Sequence of chain 1.A:
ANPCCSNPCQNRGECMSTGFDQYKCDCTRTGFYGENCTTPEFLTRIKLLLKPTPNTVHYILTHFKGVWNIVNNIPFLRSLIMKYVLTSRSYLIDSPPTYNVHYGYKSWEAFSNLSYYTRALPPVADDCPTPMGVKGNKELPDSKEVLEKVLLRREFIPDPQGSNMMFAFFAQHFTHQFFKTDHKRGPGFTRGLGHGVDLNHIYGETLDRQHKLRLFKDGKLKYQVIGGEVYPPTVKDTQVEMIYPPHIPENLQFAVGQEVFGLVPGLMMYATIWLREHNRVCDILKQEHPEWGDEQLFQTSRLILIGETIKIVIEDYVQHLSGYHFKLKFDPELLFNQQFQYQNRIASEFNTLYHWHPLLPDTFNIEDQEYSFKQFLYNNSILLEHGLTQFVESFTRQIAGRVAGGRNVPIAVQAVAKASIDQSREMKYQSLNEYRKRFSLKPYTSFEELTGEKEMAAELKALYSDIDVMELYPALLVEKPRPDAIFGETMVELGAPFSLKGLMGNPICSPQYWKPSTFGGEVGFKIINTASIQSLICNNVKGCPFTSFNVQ

Binding-site contacts:
Ligand atom CAW contacts residue PHE487 of chain 1.A at 3.9 Å (hydrophobic).
Ligand atom NAS contacts residue VAL492 of chain 1.A at 4.1 Å.
Ligand atom CAG contacts residue ALA496 of chain 1.A at 3.9 Å (hydrophobic).
Ligand atom CAG contacts residue VAL318 of chain 1.A at 3.8 Å (hydrophobic).
Ligand atom CAN contacts residue ALA496 of chain 1.A at 3.4 Å (hydrophobic).
Ligand atom SAT contacts residue GLY495 of chain 1.A at 4.0 Å.
Ligand atom CAU contacts residue LEU321 of chain 1.A at 3.8 Å (hydrophobic).
Ligand atom OAH contacts residue LEU500 of chain 1.A at 4.0 Å.
Ligand atom OAH contacts residue VAL318 of chain 1.A at 3.9 Å.
Ligand atom NAS contacts residue ALA496 of chain 1.A at 3.7 Å.
Ligand atom OAQ contacts residue ALA496 of chain 1.A at 3.1 Å.
Ligand atom OAH contacts residue SER499 of chain 1.A at 2.5 Å (h-bond).
Ligand atom OAH contacts residue ALA496 of chain 1.A at 4.0 Å.
Ligand atom CAF contacts residue LEU86 of chain 1.A at 3.8 Å (hydrophobic).
Ligand atom CAD contacts residue ILE314 of chain 1.A at 4.0 Å (hydrophobic).
Ligand atom CAW contacts residue TRP356 of chain 1.A at 3.2 Å (hydrophobic).
Ligand atom CAR contacts residue LEU321 of chain 1.A at 4.0 Å (hydrophobic).
Ligand atom CAM contacts residue MET82 of chain 1.A at 3.8 Å (hydrophobic).
Ligand atom CAV contacts residue LEU321 of chain 1.A at 3.9 Å (hydrophobic).
Ligand atom NAP contacts residue VAL318 of chain 1.A at 3.9 Å.
Ligand atom CAO contacts residue VAL318 of chain 1.A at 3.4 Å (hydrophobic).
Ligand atom CAR contacts residue GLY495 of chain 1.A at 4.1 Å.
Ligand atom CAW contacts residue MET491 of chain 1.A at 3.9 Å (hydrophobic).
Ligand atom CAR contacts residue ALA496 of chain 1.A at 3.7 Å (hydrophobic).
Ligand atom OAL contacts residue LEU500 of chain 1.A at 3.9 Å.
Ligand atom CAC contacts residue VAL318 of chain 1.A at 3.8 Å (hydrophobic).
Ligand atom CAF contacts residue MET82 of chain 1.A at 4.0 Å (hydrophobic).
Ligand atom CAI contacts residue ILE314 of chain 1.A at 3.5 Å (hydrophobic).
Ligand atom NAP contacts residue ALA496 of chain 1.A at 3.4 Å.
Ligand atom OAL contacts residue ARG89 of chain 1.A at 3.8 Å.
Ligand atom CAO contacts residue LEU328 of chain 1.A at 3.7 Å (hydrophobic).
Ligand atom CAU contacts residue VAL492 of chain 1.A at 3.7 Å (hydrophobic).
Ligand atom CAC contacts residue SER499 of chain 1.A at 3.8 Å.
Ligand atom OAK contacts residue ARG89 of chain 1.A at 3.8 Å.
Ligand atom OAL contacts residue ALA496 of chain 1.A at 3.2 Å (h-bond).
Ligand atom NAP contacts residue SER499 of chain 1.A at 3.9 Å.
Ligand atom CAF contacts residue LEU500 of chain 1.A at 3.9 Å (hydrophobic).
Ligand atom NAS contacts residue LEU321 of chain 1.A at 3.9 Å.
Ligand atom CAN contacts residue VAL318 of chain 1.A at 3.7 Å (hydrophobic).
Ligand atom CAM contacts residue LEU86 of chain 1.A at 3.6 Å (hydrophobic).

The protein below binds the small molecule below.
Small molecule (SMILES): Cc1cnc(NC(=O)C2=C(O)c3ccccc3S(=O)(=O)N2C)s1